Sequence of chain 1.B:
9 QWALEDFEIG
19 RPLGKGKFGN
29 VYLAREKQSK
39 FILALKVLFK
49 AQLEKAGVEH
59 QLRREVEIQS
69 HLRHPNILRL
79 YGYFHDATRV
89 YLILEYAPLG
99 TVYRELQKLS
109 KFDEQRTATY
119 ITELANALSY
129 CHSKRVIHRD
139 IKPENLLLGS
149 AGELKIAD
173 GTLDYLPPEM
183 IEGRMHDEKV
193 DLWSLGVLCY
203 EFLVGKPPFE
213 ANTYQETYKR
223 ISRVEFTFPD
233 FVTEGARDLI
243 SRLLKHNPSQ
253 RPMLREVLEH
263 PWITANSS

The small molecule below binds the protein below.
Small molecule (SMILES): COc1cc2c(Nc3cnc(NC(=O)c4ccccc4)nc3)ncnc2cc1OC[C@@H](O)CN1CCCCC1

Binding-site contacts:
Ligand atom C4 contacts residue ARG19 of chain 1.B at 3.9 Å.
Ligand atom C34 contacts residue LEU60 of chain 1.B at 3.5 Å (hydrophobic).
Ligand atom O36 contacts residue LYS44 of chain 1.B at 2.9 Å (salt-bridge).
Ligand atom O10 contacts residue GLY98 of chain 1.B at 3.8 Å.
Ligand atom C18 contacts residue ALA42 of chain 1.B at 4.0 Å (hydrophobic).
Ligand atom C30 contacts residue ASP156 of chain 1.B at 3.8 Å.
Ligand atom N26 contacts residue LEU76 of chain 1.B at 3.5 Å.
Ligand atom C18 contacts residue GLU93 of chain 1.B at 3.6 Å.
Ligand atom N28 contacts residue ASP156 of chain 1.B at 3.8 Å.
Ligand atom C29 contacts residue LYS44 of chain 1.B at 4.0 Å.
Ligand atom C18 contacts residue ALA95 of chain 1.B at 3.7 Å (hydrophobic).
Ligand atom N26 contacts residue ALA155 of chain 1.B at 3.9 Å.
Ligand atom C32 contacts residue GLN67 of chain 1.B at 3.5 Å.
Ligand atom C38 contacts residue LEU21 of chain 1.B at 3.0 Å (hydrophobic).
Ligand atom C35 contacts residue LEU90 of chain 1.B at 3.6 Å (hydrophobic).
Ligand atom C27 contacts residue ALA155 of chain 1.B at 4.0 Å (hydrophobic).
Ligand atom C30 contacts residue LEU90 of chain 1.B at 3.8 Å (hydrophobic).
Ligand atom C9 contacts residue GLY98 of chain 1.B at 3.7 Å.
Ligand atom O37 contacts residue THR99 of chain 1.B at 4.0 Å.
Ligand atom N17 contacts residue ALA95 of chain 1.B at 3.3 Å (h-bond).
Ligand atom C33 contacts residue GLU63 of chain 1.B at 3.9 Å.
Ligand atom O36 contacts residue ASP156 of chain 1.B at 3.5 Å (salt-bridge).
Ligand atom O39 contacts residue ARG19 of chain 1.B at 2.6 Å (salt-bridge).
Ligand atom C23 contacts residue VAL29 of chain 1.B at 3.8 Å (hydrophobic).
Ligand atom C16 contacts residue ALA95 of chain 1.B at 3.6 Å (hydrophobic).
Ligand atom C14 contacts residue LEU145 of chain 1.B at 4.0 Å (hydrophobic).
Ligand atom C25 contacts residue LEU92 of chain 1.B at 3.8 Å (hydrophobic).
Ligand atom O37 contacts residue LEU21 of chain 1.B at 3.6 Å (h-bond).
Ligand atom C20 contacts residue LEU145 of chain 1.B at 3.6 Å (hydrophobic).
Ligand atom C29 contacts residue ASP156 of chain 1.B at 3.4 Å.
Ligand atom C35 contacts residue LEU60 of chain 1.B at 3.9 Å (hydrophobic).
Ligand atom C23 contacts residue LYS44 of chain 1.B at 3.6 Å.
Ligand atom N26 contacts residue LEU92 of chain 1.B at 3.9 Å.
Ligand atom N17 contacts residue TYR94 of chain 1.B at 3.7 Å.
Ligand atom C5 contacts residue PRO96 of chain 1.B at 3.2 Å (hydrophobic).
Ligand atom C27 contacts residue LEU76 of chain 1.B at 3.3 Å (hydrophobic).
Ligand atom N19 contacts residue LEU145 of chain 1.B at 3.7 Å.
Ligand atom N24 contacts residue LYS44 of chain 1.B at 3.1 Å (salt-bridge).
Ligand atom C5 contacts residue ARG19 of chain 1.B at 3.9 Å.
Ligand atom N6 contacts residue PRO96 of chain 1.B at 3.5 Å (h-bond).